Sequence of chain 1.I:
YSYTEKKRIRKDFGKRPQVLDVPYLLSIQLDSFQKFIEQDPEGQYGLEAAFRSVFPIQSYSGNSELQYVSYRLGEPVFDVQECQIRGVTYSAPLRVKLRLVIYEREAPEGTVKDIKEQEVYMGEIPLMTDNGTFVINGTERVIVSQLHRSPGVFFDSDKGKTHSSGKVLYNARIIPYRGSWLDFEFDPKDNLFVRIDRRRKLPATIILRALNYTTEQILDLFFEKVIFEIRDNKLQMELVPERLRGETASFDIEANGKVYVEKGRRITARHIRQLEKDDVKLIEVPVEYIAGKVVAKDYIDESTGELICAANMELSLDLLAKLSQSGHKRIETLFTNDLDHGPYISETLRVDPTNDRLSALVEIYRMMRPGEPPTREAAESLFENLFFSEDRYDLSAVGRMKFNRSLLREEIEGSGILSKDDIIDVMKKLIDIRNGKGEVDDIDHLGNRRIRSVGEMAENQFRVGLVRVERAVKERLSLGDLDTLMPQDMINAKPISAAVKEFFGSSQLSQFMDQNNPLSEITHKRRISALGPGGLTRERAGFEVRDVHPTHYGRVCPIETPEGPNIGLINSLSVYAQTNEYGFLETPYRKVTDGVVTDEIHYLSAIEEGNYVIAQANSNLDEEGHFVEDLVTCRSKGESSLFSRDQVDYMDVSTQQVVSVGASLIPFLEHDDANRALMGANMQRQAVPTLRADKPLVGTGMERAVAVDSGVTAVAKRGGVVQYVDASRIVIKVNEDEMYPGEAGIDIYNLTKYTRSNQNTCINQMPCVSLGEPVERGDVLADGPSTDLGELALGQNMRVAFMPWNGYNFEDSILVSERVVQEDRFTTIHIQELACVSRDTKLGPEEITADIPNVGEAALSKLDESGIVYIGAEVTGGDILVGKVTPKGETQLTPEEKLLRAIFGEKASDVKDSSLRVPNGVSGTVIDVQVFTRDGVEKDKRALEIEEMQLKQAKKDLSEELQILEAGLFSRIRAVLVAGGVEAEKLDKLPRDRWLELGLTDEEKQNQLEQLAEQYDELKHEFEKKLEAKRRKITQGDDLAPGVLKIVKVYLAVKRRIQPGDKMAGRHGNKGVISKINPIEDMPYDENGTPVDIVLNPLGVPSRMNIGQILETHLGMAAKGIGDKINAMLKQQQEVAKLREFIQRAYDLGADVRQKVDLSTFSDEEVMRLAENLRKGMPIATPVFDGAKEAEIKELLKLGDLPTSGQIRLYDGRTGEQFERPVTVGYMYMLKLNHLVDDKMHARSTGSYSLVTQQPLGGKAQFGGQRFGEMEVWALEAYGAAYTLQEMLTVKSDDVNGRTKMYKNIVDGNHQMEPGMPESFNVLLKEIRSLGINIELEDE

This protein binds this small molecule.
Small molecule (SMILES): O/N=C(\Nc1ccccc1)c1cccc(C(F)(F)F)c1

Sequence of chain 1.J:
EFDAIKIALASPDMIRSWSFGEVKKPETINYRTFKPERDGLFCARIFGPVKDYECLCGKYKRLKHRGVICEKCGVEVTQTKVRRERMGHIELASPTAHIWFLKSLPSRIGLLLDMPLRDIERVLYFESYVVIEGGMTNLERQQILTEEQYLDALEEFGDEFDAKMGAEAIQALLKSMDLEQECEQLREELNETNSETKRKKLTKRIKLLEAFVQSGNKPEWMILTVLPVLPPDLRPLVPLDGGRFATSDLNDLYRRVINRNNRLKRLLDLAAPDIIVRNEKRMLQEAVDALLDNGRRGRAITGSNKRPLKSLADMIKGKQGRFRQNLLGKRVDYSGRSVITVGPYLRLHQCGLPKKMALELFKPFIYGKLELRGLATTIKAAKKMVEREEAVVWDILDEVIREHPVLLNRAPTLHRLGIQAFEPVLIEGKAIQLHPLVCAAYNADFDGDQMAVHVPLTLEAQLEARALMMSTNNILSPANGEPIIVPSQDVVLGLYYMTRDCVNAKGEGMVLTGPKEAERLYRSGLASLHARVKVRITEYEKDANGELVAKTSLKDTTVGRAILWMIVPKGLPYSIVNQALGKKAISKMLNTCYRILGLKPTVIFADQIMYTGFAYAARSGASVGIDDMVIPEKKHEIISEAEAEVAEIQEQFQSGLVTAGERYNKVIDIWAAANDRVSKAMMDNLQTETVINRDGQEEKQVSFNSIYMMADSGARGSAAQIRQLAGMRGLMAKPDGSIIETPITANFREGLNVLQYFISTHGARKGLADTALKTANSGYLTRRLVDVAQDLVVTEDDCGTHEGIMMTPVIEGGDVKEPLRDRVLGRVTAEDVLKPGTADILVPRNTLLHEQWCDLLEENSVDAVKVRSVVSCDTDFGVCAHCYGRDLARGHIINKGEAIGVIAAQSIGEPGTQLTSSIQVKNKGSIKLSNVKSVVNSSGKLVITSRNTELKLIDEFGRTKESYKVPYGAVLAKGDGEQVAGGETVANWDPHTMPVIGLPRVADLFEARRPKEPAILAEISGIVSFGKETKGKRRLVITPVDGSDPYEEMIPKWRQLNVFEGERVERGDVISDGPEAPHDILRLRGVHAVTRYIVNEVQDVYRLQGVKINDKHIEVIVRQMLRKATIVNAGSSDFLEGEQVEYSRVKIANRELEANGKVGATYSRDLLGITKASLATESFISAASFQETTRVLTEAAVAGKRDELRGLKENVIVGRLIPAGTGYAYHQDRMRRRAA

Binding-site contacts:
Ligand atom C13 contacts residue LYS749 of chain 1.J at 4.0 Å.
Ligand atom F16 contacts residue HIS777 of chain 1.J at 3.5 Å.
Ligand atom C02 contacts residue LEU770 of chain 1.J at 3.6 Å (hydrophobic).
Ligand atom C12 contacts residue LYS749 of chain 1.J at 4.1 Å.
Ligand atom C15 contacts residue PRO750 of chain 1.J at 4.1 Å (hydrophobic).
Ligand atom C03 contacts residue ILE774 of chain 1.J at 4.2 Å (hydrophobic).
Ligand atom C01 contacts residue ARG637 of chain 1.I at 3.8 Å.
Ligand atom N19 contacts residue ILE755 of chain 1.J at 3.3 Å.
Ligand atom C08 contacts residue GLU641 of chain 1.I at 4.1 Å.
Ligand atom C01 contacts residue TYR555 of chain 1.I at 3.5 Å (hydrophobic).
Ligand atom C12 contacts residue PRO552 of chain 1.I at 3.6 Å (hydrophobic).
Ligand atom F18 contacts residue PHE773 of chain 1.J at 3.7 Å.
Ligand atom N19 contacts residue GLU641 of chain 1.I at 4.1 Å.
Ligand atom C06 contacts residue PHE773 of chain 1.J at 4.1 Å (hydrophobic).
Ligand atom C13 contacts residue GLY640 of chain 1.I at 3.8 Å.
Ligand atom C02 contacts residue TYR555 of chain 1.I at 4.1 Å (hydrophobic).
Ligand atom C02 contacts residue ARG637 of chain 1.I at 4.0 Å.
Ligand atom N07 contacts residue GLU641 of chain 1.I at 4.0 Å.
Ligand atom N19 contacts residue SER642 of chain 1.I at 4.2 Å.
Ligand atom C02 contacts residue PHE773 of chain 1.J at 3.9 Å (hydrophobic).
Ligand atom C12 contacts residue PRO750 of chain 1.J at 3.5 Å (hydrophobic).
Ligand atom C03 contacts residue LEU770 of chain 1.J at 3.8 Å (hydrophobic).
Ligand atom C01 contacts residue PHE773 of chain 1.J at 3.8 Å (hydrophobic).
Ligand atom C08 contacts residue ILE755 of chain 1.J at 4.0 Å (hydrophobic).
Ligand atom C08 contacts residue SER642 of chain 1.I at 3.9 Å.
Ligand atom C11 contacts residue PRO750 of chain 1.J at 4.1 Å (hydrophobic).
Ligand atom F17 contacts residue VAL550 of chain 1.I at 3.7 Å.
Ligand atom C14 contacts residue GLY640 of chain 1.I at 3.3 Å.
Ligand atom C14 contacts residue LYS749 of chain 1.J at 4.0 Å.
Ligand atom O20 contacts residue SER642 of chain 1.I at 3.5 Å (h-bond).
Ligand atom O20 contacts residue ILE755 of chain 1.J at 3.5 Å.
Ligand atom C13 contacts residue PRO552 of chain 1.I at 3.5 Å (hydrophobic).
Ligand atom F18 contacts residue ILE774 of chain 1.J at 3.8 Å.
Ligand atom C06 contacts residue PRO552 of chain 1.I at 4.1 Å (hydrophobic).
Ligand atom C04 contacts residue SER642 of chain 1.I at 3.6 Å.
Ligand atom N07 contacts residue SER642 of chain 1.I at 3.0 Å (h-bond).
Ligand atom F16 contacts residue PRO750 of chain 1.J at 3.2 Å.
Ligand atom F17 contacts residue PRO552 of chain 1.I at 4.1 Å.
Ligand atom F17 contacts residue PHE773 of chain 1.J at 3.8 Å.
Ligand atom C03 contacts residue SER642 of chain 1.I at 3.5 Å.